The small molecule below binds the protein below.
Small molecule (SMILES): CCCCCC(O)O

Sequence of chain 1.V:
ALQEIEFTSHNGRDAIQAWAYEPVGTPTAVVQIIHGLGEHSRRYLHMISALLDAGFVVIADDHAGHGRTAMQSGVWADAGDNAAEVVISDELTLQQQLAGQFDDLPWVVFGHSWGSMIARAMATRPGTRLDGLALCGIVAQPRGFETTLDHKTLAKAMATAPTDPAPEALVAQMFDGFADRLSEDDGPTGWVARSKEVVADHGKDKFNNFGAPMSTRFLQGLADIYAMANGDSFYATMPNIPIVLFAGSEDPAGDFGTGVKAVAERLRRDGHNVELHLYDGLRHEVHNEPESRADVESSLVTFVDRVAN

Binding-site contacts:
Ligand atom O3 contacts residue GLY37 of chain 1.V at 4.0 Å.
Ligand atom C4 contacts residue TRP115 of chain 1.V at 4.2 Å (hydrophobic).
Ligand atom C5 contacts residue TRP192 of chain 1.V at 3.7 Å (hydrophobic).
Ligand atom C5 contacts residue HIS285 of chain 1.V at 3.7 Å.
Ligand atom C6 contacts residue TRP192 of chain 1.V at 3.7 Å (hydrophobic).
Ligand atom C5 contacts residue LEU38 of chain 1.V at 4.2 Å (hydrophobic).
Ligand atom C4 contacts residue HIS285 of chain 1.V at 3.7 Å.
Ligand atom C6 contacts residue LEU38 of chain 1.V at 3.5 Å (hydrophobic).
Ligand atom O4 contacts residue SER114 of chain 1.V at 2.4 Å (h-bond).
Ligand atom C9 contacts residue PHE211 of chain 1.V at 4.3 Å (hydrophobic).
Ligand atom O4 contacts residue LEU38 of chain 1.V at 4.3 Å.
Ligand atom O3 contacts residue SER114 of chain 1.V at 2.6 Å (h-bond).
Ligand atom C9 contacts residue TRP192 of chain 1.V at 3.9 Å (hydrophobic).
Ligand atom C7 contacts residue LEU38 of chain 1.V at 3.3 Å (hydrophobic).
Ligand atom C8 contacts residue TRP192 of chain 1.V at 3.8 Å (hydrophobic).
Ligand atom C4 contacts residue LEU38 of chain 1.V at 4.0 Å (hydrophobic).
Ligand atom C8 contacts residue LEU38 of chain 1.V at 4.1 Å (hydrophobic).
Ligand atom O4 contacts residue TRP115 of chain 1.V at 4.4 Å.
Ligand atom C6 contacts residue SER114 of chain 1.V at 4.3 Å.
Ligand atom O3 contacts residue LEU38 of chain 1.V at 2.9 Å.
Ligand atom C5 contacts residue SER114 of chain 1.V at 3.3 Å.
Ligand atom C4 contacts residue SER114 of chain 1.V at 1.9 Å.
Ligand atom C9 contacts residue PHE176 of chain 1.V at 3.8 Å (hydrophobic).
Ligand atom C8 contacts residue PHE211 of chain 1.V at 3.4 Å (hydrophobic).
Ligand atom O3 contacts residue TRP115 of chain 1.V at 3.9 Å.
Ligand atom C7 contacts residue TRP192 of chain 1.V at 3.8 Å (hydrophobic).